Binding-site contacts:
Ligand atom O2D contacts residue TRP295 of chain 1.A at 3.0 Å (h-bond).
Ligand atom O5B contacts residue ASN370 of chain 1.A at 3.6 Å.
Ligand atom O3C contacts residue ARG363 of chain 1.A at 2.9 Å (salt-bridge).
Ligand atom O2C contacts residue ARG363 of chain 1.A at 2.6 Å (salt-bridge).
Ligand atom C6C contacts residue ASP185 of chain 1.A at 3.5 Å.
Ligand atom O2B contacts residue TRP91 of chain 1.A at 2.5 Å (h-bond).
Ligand atom O1E contacts residue THR32 of chain 1.A at 2.7 Å (h-bond).
Ligand atom O6C contacts residue ASP185 of chain 1.A at 2.6 Å (salt-bridge).
Ligand atom O3C contacts residue ALA90 of chain 1.A at 3.3 Å.
Ligand atom O1E contacts residue ARG86 of chain 1.A at 3.6 Å (salt-bridge).
Ligand atom C1B contacts residue ASN370 of chain 1.A at 3.6 Å.
Ligand atom O3E contacts residue TRP259 of chain 1.A at 3.4 Å.
Ligand atom O5D contacts residue TRP259 of chain 1.A at 3.5 Å.
Ligand atom O2E contacts residue ARG86 of chain 1.A at 2.9 Å (salt-bridge).
Ligand atom O2D contacts residue ASP138 of chain 1.A at 2.7 Å (salt-bridge).
Ligand atom O3E contacts residue TRP295 of chain 1.A at 3.4 Å (h-bond).
Ligand atom O2E contacts residue SER33 of chain 1.A at 3.6 Å.
Ligand atom O6D contacts residue ASP185 of chain 1.A at 2.8 Å (salt-bridge).
Ligand atom O2E contacts residue GLU37 of chain 1.A at 2.5 Å (salt-bridge).
Ligand atom C2D contacts residue ASP138 of chain 1.A at 3.6 Å.
Ligand atom C3C contacts residue GLU88 of chain 1.A at 3.4 Å.
Ligand atom C3E contacts residue TRP295 of chain 1.A at 3.4 Å (hydrophobic).
Ligand atom C6E contacts residue PHE64 of chain 1.A at 3.5 Å (hydrophobic).
Ligand atom C1D contacts residue TRP259 of chain 1.A at 3.6 Å (hydrophobic).
Ligand atom O5C contacts residue TYR187 of chain 1.A at 3.3 Å.
Ligand atom O2C contacts residue GLU88 of chain 1.A at 2.6 Å (salt-bridge).
Ligand atom C6D contacts residue ASP185 of chain 1.A at 3.6 Å.
Ligand atom O3B contacts residue TRP91 of chain 1.A at 3.2 Å (h-bond).
Ligand atom O4D contacts residue GLU88 of chain 1.A at 3.2 Å (salt-bridge).
Ligand atom O3C contacts residue GLU88 of chain 1.A at 2.8 Å (salt-bridge).
Ligand atom C2C contacts residue GLU88 of chain 1.A at 3.4 Å.
Ligand atom C1C contacts residue TYR187 of chain 1.A at 3.4 Å (hydrophobic).
Ligand atom O3D contacts residue GLU88 of chain 1.A at 2.6 Å (salt-bridge).
Ligand atom O6D contacts residue TRP188 of chain 1.A at 3.5 Å.
Ligand atom C3D contacts residue GLU88 of chain 1.A at 3.4 Å.
Ligand atom C2E contacts residue GLU37 of chain 1.A at 3.3 Å.
Ligand atom C2D contacts residue TRP259 of chain 1.A at 3.5 Å (hydrophobic).
Ligand atom O3D contacts residue GLY294 of chain 1.A at 3.2 Å (h-bond).
Ligand atom C2C contacts residue ARG363 of chain 1.A at 3.5 Å.
Ligand atom C1E contacts residue THR32 of chain 1.A at 3.4 Å.

Sequence of chain 1.A:
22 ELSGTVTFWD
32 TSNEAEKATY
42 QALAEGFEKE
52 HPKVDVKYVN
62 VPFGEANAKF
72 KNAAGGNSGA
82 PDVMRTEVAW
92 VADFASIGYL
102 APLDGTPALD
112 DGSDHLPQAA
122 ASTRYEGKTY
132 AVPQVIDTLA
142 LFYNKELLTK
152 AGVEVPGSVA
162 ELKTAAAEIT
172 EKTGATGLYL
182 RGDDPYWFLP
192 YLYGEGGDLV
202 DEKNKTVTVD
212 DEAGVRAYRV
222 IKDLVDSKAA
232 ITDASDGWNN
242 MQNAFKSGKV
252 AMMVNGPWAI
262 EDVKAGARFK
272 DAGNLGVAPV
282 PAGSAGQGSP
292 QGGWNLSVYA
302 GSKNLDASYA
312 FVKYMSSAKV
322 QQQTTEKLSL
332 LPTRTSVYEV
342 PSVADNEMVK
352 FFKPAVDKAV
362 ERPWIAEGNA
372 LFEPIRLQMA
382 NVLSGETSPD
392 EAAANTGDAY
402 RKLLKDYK

This protein binds this small molecule.
Small molecule (SMILES): C[C@H]1O[C@H](O[C@H]2[C@H](O)[C@@H](O)[C@@H](O[C@H]3[C@H](O)[C@@H](O)[C@@H](O[C@H]4[C@H](O)[C@@H](O)[C@@H](O)O[C@@H]4CO)O[C@@H]3CO)O[C@@H]2CO)[C@H](O)[C@H](O)[C@@H]1N[C@H]1CC(CO)[C@H](O)[C@@H](O)[C@@H]1O